Binding-site contacts:
Ligand atom C24 contacts residue ALA53 of chain 1.A at 3.8 Å (hydrophobic).
Ligand atom N11 contacts residue ASP46 of chain 1.A at 3.7 Å.
Ligand atom O14 contacts residue SER103 of chain 1.A at 3.8 Å.
Ligand atom N01 contacts residue SER103 of chain 1.A at 2.7 Å (h-bond).
Ligand atom C19 contacts residue TRP56 of chain 1.A at 3.6 Å (hydrophobic).
Ligand atom C22 contacts residue TRP56 of chain 1.A at 3.5 Å (hydrophobic).
Ligand atom N01 contacts residue PHE422 of chain 1.A at 2.9 Å (h-bond).
Ligand atom S05 contacts residue TRP56 of chain 1.A at 3.9 Å.
Ligand atom C02 contacts residue PHE422 of chain 1.A at 3.8 Å (hydrophobic).
Ligand atom C02 contacts residue SER103 of chain 1.A at 3.8 Å.
Ligand atom C12 contacts residue ASP46 of chain 1.A at 3.0 Å.
Ligand atom C06 contacts residue GLU421 of chain 1.A at 3.5 Å.
Ligand atom C26 contacts residue VAL60 of chain 1.A at 3.8 Å (hydrophobic).
Ligand atom C24 contacts residue PHE104 of chain 1.A at 3.8 Å (hydrophobic).
Ligand atom C09 contacts residue PEG1 of chain 1.C at 2.8 Å.
Ligand atom N08 contacts residue PEG1 of chain 1.C at 3.7 Å.
Ligand atom S20 contacts residue ALA53 of chain 1.A at 3.6 Å.
Ligand atom C23 contacts residue PHE104 of chain 1.A at 3.6 Å (hydrophobic).
Ligand atom N03 contacts residue TRP56 of chain 1.A at 3.7 Å.
Ligand atom N18 contacts residue ILE48 of chain 1.A at 3.2 Å.
Ligand atom C23 contacts residue TRP56 of chain 1.A at 3.6 Å (hydrophobic).
Ligand atom C07 contacts residue GLU421 of chain 1.A at 3.9 Å.
Ligand atom C16 contacts residue PEG1 of chain 1.C at 3.4 Å.
Ligand atom C25 contacts residue LEU83 of chain 1.A at 3.8 Å (hydrophobic).
Ligand atom C22 contacts residue PHE104 of chain 1.A at 3.8 Å (hydrophobic).
Ligand atom C09 contacts residue GLU421 of chain 1.A at 3.1 Å.
Ligand atom N11 contacts residue PEG1 of chain 1.C at 3.5 Å (h-bond).
Ligand atom N01 contacts residue MET85 of chain 1.A at 3.5 Å.
Ligand atom C21 contacts residue TRP56 of chain 1.A at 3.6 Å (hydrophobic).
Ligand atom N03 contacts residue PHE422 of chain 1.A at 3.8 Å.
Ligand atom C04 contacts residue TRP56 of chain 1.A at 3.6 Å (hydrophobic).
Ligand atom C10 contacts residue ASP46 of chain 1.A at 3.4 Å.
Ligand atom C10 contacts residue PEG1 of chain 1.C at 3.1 Å.
Ligand atom C02 contacts residue TRP56 of chain 1.A at 3.5 Å (hydrophobic).
Ligand atom O17 contacts residue GLU421 of chain 1.A at 3.4 Å.
Ligand atom N01 contacts residue TRP56 of chain 1.A at 3.5 Å.
Ligand atom C15 contacts residue PHE104 of chain 1.A at 3.8 Å (hydrophobic).
Ligand atom N18 contacts residue TRP56 of chain 1.A at 3.7 Å.
Ligand atom C26 contacts residue TRP56 of chain 1.A at 3.9 Å (hydrophobic).
Ligand atom C06 contacts residue TRP56 of chain 1.A at 3.8 Å (hydrophobic).

The small molecule below binds the protein below.
Small molecule (SMILES): Nc1nc(SCC(=O)NCCN2CCOCC2)nc2sc3c(c12)CCCC3

Sequence of chain 1.A:
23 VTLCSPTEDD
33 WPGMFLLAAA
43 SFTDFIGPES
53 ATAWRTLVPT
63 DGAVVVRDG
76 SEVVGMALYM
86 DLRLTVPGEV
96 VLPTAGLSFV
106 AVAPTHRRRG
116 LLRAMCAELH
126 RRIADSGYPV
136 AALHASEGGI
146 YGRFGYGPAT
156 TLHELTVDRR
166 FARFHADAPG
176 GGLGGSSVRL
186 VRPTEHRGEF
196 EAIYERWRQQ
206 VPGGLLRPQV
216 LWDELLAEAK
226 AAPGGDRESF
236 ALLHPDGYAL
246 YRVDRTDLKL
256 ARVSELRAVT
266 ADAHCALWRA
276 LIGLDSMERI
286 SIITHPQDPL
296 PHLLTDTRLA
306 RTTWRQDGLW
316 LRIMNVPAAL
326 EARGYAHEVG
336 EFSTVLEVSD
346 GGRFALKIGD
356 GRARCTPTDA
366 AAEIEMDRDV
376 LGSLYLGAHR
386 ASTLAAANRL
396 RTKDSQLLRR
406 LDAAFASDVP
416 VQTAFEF